Sequence of chain 2.A:
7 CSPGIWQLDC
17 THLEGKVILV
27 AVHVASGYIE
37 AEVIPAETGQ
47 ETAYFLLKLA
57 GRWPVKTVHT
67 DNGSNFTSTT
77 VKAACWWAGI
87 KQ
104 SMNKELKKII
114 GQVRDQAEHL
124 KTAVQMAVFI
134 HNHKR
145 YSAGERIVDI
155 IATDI

Binding-site contacts:
Ligand atom CAF contacts residue THR125 of chain 2.A at 3.8 Å.
Ligand atom CAB contacts residue THR76 of chain 1.A at 4.1 Å.
Ligand atom CAV contacts residue LEU53 of chain 1.A at 4.1 Å (hydrophobic).
Ligand atom CAE contacts residue THR76 of chain 1.A at 3.5 Å.
Ligand atom CAU contacts residue GLU121 of chain 2.A at 3.5 Å.
Ligand atom CAC contacts residue THR75 of chain 1.A at 3.7 Å.
Ligand atom CAU contacts residue HIS122 of chain 2.A at 3.9 Å.
Ligand atom OAI contacts residue GLU121 of chain 2.A at 2.8 Å (salt-bridge).
Ligand atom CAE contacts residue GLN46 of chain 1.A at 3.8 Å.
Ligand atom CAA contacts residue HIS122 of chain 2.A at 3.2 Å.
Ligand atom CAF contacts residue GLN46 of chain 1.A at 3.8 Å.
Ligand atom CLA contacts residue MET129 of chain 2.A at 3.6 Å.
Ligand atom NAS contacts residue GLN46 of chain 1.A at 4.0 Å.
Ligand atom CAL contacts residue THR76 of chain 1.A at 4.0 Å.
Ligand atom CBF contacts residue THR125 of chain 2.A at 3.5 Å.
Ligand atom CAF contacts residue TYR50 of chain 1.A at 3.8 Å (hydrophobic).
Ligand atom CAA contacts residue GLU121 of chain 2.A at 3.9 Å.
Ligand atom OAH contacts residue GLU121 of chain 2.A at 3.4 Å (salt-bridge).
Ligand atom CLA contacts residue TRP83 of chain 1.A at 3.2 Å.
Ligand atom CAL contacts residue ALA79 of chain 1.A at 3.9 Å (hydrophobic).
Ligand atom CAK contacts residue MET129 of chain 2.A at 3.9 Å (hydrophobic).
Ligand atom CBE contacts residue THR76 of chain 1.A at 4.1 Å.
Ligand atom CLA contacts residue LEU53 of chain 1.A at 3.9 Å.
Ligand atom CAK contacts residue GLN119 of chain 2.A at 4.0 Å.
Ligand atom OAH contacts residue HIS122 of chain 2.A at 2.9 Å (h-bond).
Ligand atom CAN contacts residue THR76 of chain 1.A at 3.8 Å.
Ligand atom OAI contacts residue ALA120 of chain 2.A at 3.7 Å.
Ligand atom CLA contacts residue ALA79 of chain 1.A at 3.9 Å.
Ligand atom OAT contacts residue HIS122 of chain 2.A at 3.6 Å.
Ligand atom CAZ contacts residue THR76 of chain 1.A at 3.9 Å.
Ligand atom CAL contacts residue ALA80 of chain 1.A at 3.6 Å (hydrophobic).
Ligand atom CAU contacts residue THR125 of chain 2.A at 3.5 Å.
Ligand atom CBI contacts residue THR125 of chain 2.A at 3.6 Å.
Ligand atom CAG contacts residue TYR50 of chain 1.A at 4.1 Å (hydrophobic).
Ligand atom OAT contacts residue THR125 of chain 2.A at 3.2 Å (h-bond).
Ligand atom OAH contacts residue THR125 of chain 2.A at 2.8 Å (h-bond).
Ligand atom CAG contacts residue THR125 of chain 2.A at 3.4 Å.
Ligand atom NBH contacts residue THR76 of chain 1.A at 3.9 Å.
Ligand atom CAB contacts residue ALA79 of chain 1.A at 3.2 Å (hydrophobic).
Ligand atom CLA contacts residue ALA80 of chain 1.A at 3.9 Å.

The small molecule below binds the protein below.
Small molecule (SMILES): Cc1nc2c(c(C)c(C)n2Cc2cnn(C)c2)c(-c2ccc(Cl)cc2)c1[C@H](OC(C)(C)C)C(=O)O

Sequence of chain 1.A:
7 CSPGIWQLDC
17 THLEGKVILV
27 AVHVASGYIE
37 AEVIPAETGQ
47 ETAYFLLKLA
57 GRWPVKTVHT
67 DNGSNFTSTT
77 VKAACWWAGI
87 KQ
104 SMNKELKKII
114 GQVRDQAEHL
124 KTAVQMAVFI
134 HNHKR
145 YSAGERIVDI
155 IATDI